Sequence of chain 1.B:
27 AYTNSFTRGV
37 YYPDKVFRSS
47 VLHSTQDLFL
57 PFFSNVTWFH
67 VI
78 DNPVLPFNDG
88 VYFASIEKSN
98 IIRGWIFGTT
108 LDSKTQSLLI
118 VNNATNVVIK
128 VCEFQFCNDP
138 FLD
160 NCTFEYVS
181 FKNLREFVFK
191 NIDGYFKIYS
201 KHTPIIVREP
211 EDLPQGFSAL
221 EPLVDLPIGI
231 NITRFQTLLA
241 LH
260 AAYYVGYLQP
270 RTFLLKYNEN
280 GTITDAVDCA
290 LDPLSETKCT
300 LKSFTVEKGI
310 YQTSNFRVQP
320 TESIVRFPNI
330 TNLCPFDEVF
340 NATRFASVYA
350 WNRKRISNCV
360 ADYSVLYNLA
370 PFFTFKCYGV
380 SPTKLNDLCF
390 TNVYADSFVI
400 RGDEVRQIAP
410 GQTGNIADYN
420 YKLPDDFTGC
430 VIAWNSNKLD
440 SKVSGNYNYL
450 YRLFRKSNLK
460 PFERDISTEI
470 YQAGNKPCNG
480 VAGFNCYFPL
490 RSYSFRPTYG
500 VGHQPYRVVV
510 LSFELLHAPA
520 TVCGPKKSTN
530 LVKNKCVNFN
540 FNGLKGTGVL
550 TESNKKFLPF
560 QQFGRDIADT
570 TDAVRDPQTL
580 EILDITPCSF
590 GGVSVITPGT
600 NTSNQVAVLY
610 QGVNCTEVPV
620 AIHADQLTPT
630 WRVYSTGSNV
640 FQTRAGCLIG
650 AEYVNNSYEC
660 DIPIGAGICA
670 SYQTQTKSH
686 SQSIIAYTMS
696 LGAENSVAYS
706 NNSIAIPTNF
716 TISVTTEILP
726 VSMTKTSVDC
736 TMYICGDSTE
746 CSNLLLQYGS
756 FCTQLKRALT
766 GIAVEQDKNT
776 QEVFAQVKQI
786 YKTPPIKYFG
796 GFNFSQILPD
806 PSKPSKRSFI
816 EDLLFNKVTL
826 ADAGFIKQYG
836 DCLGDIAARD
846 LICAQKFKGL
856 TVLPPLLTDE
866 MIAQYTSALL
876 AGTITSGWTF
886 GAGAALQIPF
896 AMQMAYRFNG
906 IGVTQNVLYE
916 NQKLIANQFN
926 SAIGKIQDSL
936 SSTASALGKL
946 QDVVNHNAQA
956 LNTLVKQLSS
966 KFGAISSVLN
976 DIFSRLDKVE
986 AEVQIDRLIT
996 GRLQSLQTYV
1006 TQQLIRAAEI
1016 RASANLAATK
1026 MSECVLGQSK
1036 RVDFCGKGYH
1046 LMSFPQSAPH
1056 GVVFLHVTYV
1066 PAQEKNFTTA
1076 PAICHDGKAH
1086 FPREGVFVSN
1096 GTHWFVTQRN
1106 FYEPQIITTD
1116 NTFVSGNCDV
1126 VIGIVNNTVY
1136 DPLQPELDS

Binding-site contacts:
Ligand atom C3 contacts residue TYR793 of chain 1.B at 4.2 Å (hydrophobic).
Ligand atom O5 contacts residue TYR793 of chain 1.B at 3.9 Å.
Ligand atom C8 contacts residue TYR704 of chain 1.A at 4.1 Å (hydrophobic).
Ligand atom C1 contacts residue ASN706 of chain 1.A at 1.4 Å.
Ligand atom C8 contacts residue SER705 of chain 1.A at 4.3 Å.
Ligand atom O7 contacts residue TYR793 of chain 1.B at 3.4 Å (h-bond).
Ligand atom C8 contacts residue ILE791 of chain 1.B at 4.3 Å (hydrophobic).
Ligand atom C4 contacts residue TYR793 of chain 1.B at 4.4 Å (hydrophobic).
Ligand atom C6 contacts residue TYR793 of chain 1.B at 4.3 Å (hydrophobic).
Ligand atom N2 contacts residue ASN706 of chain 1.A at 3.0 Å (h-bond).
Ligand atom O5 contacts residue ASN706 of chain 1.A at 2.4 Å (h-bond).
Ligand atom C2 contacts residue ASN706 of chain 1.A at 2.5 Å.
Ligand atom O6 contacts residue TYR793 of chain 1.B at 4.0 Å.
Ligand atom O7 contacts residue ASN706 of chain 1.A at 3.5 Å (h-bond).
Ligand atom C7 contacts residue ILE791 of chain 1.B at 4.1 Å (hydrophobic).
Ligand atom O3 contacts residue ILE791 of chain 1.B at 3.5 Å.
Ligand atom O7 contacts residue TYR704 of chain 1.A at 4.3 Å.
Ligand atom C3 contacts residue ILE791 of chain 1.B at 4.1 Å (hydrophobic).
Ligand atom C1 contacts residue TYR793 of chain 1.B at 3.8 Å (hydrophobic).
Ligand atom C5 contacts residue ASN706 of chain 1.A at 3.7 Å.
Ligand atom O7 contacts residue ILE791 of chain 1.B at 4.0 Å.
Ligand atom C5 contacts residue TYR793 of chain 1.B at 3.7 Å (hydrophobic).
Ligand atom C4 contacts residue ASN706 of chain 1.A at 4.2 Å.
Ligand atom C3 contacts residue ASN706 of chain 1.A at 3.8 Å.
Ligand atom C7 contacts residue ASN706 of chain 1.A at 3.6 Å.

The small molecule below binds the protein below.
Small molecule (SMILES): CC(=O)N[C@@H]1[C@@H](O)[C@H](O)[C@@H](CO)O[C@H]1O

Sequence of chain 1.A:
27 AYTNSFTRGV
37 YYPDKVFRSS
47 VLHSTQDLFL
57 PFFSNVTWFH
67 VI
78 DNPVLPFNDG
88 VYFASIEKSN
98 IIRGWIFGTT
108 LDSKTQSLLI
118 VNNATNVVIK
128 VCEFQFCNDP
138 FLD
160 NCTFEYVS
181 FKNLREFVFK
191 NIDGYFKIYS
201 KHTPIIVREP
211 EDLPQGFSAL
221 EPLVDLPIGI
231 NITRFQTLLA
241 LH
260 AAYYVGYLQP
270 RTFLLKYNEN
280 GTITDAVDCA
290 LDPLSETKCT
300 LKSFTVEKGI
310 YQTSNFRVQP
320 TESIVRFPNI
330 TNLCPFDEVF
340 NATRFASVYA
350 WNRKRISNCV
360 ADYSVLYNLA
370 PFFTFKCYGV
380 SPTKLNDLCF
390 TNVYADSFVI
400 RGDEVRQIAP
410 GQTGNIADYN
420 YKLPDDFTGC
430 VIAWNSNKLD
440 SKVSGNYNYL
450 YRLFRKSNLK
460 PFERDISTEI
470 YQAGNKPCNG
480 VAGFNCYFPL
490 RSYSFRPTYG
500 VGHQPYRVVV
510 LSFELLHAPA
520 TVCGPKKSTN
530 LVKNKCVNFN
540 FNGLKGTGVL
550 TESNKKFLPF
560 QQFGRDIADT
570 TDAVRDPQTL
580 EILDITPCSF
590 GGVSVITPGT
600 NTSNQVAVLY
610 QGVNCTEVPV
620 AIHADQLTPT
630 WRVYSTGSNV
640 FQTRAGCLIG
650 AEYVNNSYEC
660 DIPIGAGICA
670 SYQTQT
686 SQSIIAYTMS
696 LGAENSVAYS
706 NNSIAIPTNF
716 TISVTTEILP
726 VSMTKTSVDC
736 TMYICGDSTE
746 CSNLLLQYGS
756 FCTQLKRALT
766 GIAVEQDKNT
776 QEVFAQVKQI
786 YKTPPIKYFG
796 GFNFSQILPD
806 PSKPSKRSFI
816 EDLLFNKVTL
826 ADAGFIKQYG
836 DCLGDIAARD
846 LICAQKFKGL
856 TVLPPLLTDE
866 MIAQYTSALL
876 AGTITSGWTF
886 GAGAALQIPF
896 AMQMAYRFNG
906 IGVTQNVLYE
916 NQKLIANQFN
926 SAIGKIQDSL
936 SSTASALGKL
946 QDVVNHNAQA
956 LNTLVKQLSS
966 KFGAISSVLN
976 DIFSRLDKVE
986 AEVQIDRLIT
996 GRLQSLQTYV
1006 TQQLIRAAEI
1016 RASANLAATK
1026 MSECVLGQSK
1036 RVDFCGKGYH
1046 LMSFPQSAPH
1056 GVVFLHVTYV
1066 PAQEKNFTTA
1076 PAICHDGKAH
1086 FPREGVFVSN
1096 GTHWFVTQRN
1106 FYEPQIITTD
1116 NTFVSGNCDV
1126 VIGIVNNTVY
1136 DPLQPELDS